A protein and the small-molecule ligand that binds it are described below.
Small molecule (SMILES): CC(=O)N[C@H]1[C@H](O[C@H]2[C@H](O)[C@@H](NC(C)=O)CO[C@@H]2CO)O[C@H](CO)[C@@H](O[C@@H]2O[C@H](CO)[C@@H](O)[C@H](O)[C@@H]2O)[C@@H]1O

Binding-site contacts:
Ligand atom C7 contacts residue THR356 of chain 1.A at 4.3 Å.
Ligand atom C7 contacts residue ASN369 of chain 1.A at 3.1 Å.
Ligand atom C3 contacts residue ASN369 of chain 1.A at 3.8 Å.
Ligand atom O5 contacts residue ASN369 of chain 1.A at 2.3 Å (h-bond).
Ligand atom O5 contacts residue SER371 of chain 1.A at 3.7 Å.
Ligand atom O7 contacts residue ARG402 of chain 1.A at 3.6 Å.
Ligand atom C5 contacts residue SER371 of chain 1.A at 4.0 Å.
Ligand atom C5 contacts residue ASN369 of chain 1.A at 3.6 Å.
Ligand atom C1 contacts residue ASN369 of chain 1.A at 1.4 Å.
Ligand atom O7 contacts residue NAG1 of chain 1.BA at 4.4 Å.
Ligand atom O7 contacts residue ASN369 of chain 1.A at 2.8 Å (h-bond).
Ligand atom C4 contacts residue ASN369 of chain 1.A at 4.2 Å.
Ligand atom N2 contacts residue ASN369 of chain 1.A at 3.0 Å (h-bond).
Ligand atom C8 contacts residue ASN369 of chain 1.A at 4.4 Å.
Ligand atom C8 contacts residue THR356 of chain 1.A at 3.7 Å.
Ligand atom C1 contacts residue SER371 of chain 1.A at 3.8 Å.
Ligand atom C6 contacts residue SER371 of chain 1.A at 4.4 Å.
Ligand atom O6 contacts residue SER371 of chain 1.A at 3.8 Å.
Ligand atom C2 contacts residue ASN369 of chain 1.A at 2.5 Å.
Ligand atom C8 contacts residue THR355 of chain 1.A at 3.6 Å.
Ligand atom C8 contacts residue NAG1 of chain 1.BA at 3.3 Å.
Ligand atom C7 contacts residue NAG1 of chain 1.BA at 4.3 Å.
Ligand atom O7 contacts residue THR356 of chain 1.A at 4.2 Å.

Sequence of chain 1.A:
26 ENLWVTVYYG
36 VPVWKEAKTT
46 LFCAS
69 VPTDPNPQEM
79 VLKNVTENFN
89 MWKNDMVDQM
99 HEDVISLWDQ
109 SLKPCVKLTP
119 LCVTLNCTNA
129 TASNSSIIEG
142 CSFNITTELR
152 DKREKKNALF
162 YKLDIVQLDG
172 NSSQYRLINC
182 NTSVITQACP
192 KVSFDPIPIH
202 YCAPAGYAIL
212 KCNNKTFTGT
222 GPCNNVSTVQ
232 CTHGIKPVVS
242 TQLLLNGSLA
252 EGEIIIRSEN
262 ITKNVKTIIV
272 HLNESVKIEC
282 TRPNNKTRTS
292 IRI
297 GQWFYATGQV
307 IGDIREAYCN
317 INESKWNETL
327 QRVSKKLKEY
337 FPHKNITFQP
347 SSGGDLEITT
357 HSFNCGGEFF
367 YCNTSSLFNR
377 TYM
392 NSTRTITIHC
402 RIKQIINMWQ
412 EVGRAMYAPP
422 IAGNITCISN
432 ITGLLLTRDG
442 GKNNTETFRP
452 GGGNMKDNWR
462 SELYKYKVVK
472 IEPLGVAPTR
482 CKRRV